Binding-site contacts:
Ligand atom C4 contacts residue HIS276 of chain 1.A at 3.5 Å.
Ligand atom O contacts residue THR288 of chain 1.A at 3.0 Å.
Ligand atom O contacts residue FAD1 of chain 1.J at 3.7 Å.
Ligand atom O8 contacts residue ARG320 of chain 1.A at 3.5 Å (salt-bridge).
Ligand atom C4 contacts residue ARG320 of chain 1.A at 3.6 Å.
Ligand atom C contacts residue GLU289 of chain 1.A at 3.6 Å.
Ligand atom C contacts residue THR288 of chain 1.A at 3.7 Å.
Ligand atom OXT contacts residue GLU289 of chain 1.A at 2.6 Å (salt-bridge).
Ligand atom C4 contacts residue HIS387 of chain 1.A at 4.0 Å.
Ligand atom OXT contacts residue ARG320 of chain 1.A at 3.4 Å (salt-bridge).
Ligand atom C contacts residue HIS276 of chain 1.A at 3.6 Å.
Ligand atom OXT contacts residue PHE153 of chain 1.A at 3.9 Å.
Ligand atom O8 contacts residue ARG432 of chain 1.A at 2.9 Å (salt-bridge).
Ligand atom C6 contacts residue ALA435 of chain 1.A at 4.3 Å (hydrophobic).
Ligand atom O7 contacts residue ALA435 of chain 1.A at 3.1 Å (h-bond).
Ligand atom C contacts residue PHE153 of chain 1.A at 4.1 Å (hydrophobic).
Ligand atom O contacts residue GLU289 of chain 1.A at 4.0 Å.
Ligand atom C contacts residue LEU286 of chain 1.A at 3.9 Å (hydrophobic).
Ligand atom O7 contacts residue ARG432 of chain 1.A at 2.3 Å (salt-bridge).
Ligand atom C contacts residue ARG320 of chain 1.A at 4.0 Å.
Ligand atom O7 contacts residue FAD1 of chain 1.J at 3.2 Å (h-bond).
Ligand atom C5 contacts residue PHE153 of chain 1.A at 4.1 Å (hydrophobic).
Ligand atom O7 contacts residue ARG320 of chain 1.A at 2.7 Å (salt-bridge).
Ligand atom C4 contacts residue LEU286 of chain 1.A at 3.7 Å (hydrophobic).
Ligand atom C5 contacts residue FAD1 of chain 1.J at 3.4 Å.
Ligand atom C6 contacts residue ARG320 of chain 1.A at 2.8 Å.
Ligand atom C6 contacts residue HIS387 of chain 1.A at 3.6 Å.
Ligand atom C6 contacts residue ARG432 of chain 1.A at 3.2 Å.
Ligand atom O contacts residue LEU286 of chain 1.A at 3.9 Å.
Ligand atom C4 contacts residue FAD1 of chain 1.J at 3.5 Å.
Ligand atom C contacts residue FAD1 of chain 1.J at 4.2 Å.
Ligand atom O8 contacts residue FAD1 of chain 1.J at 3.1 Å (h-bond).
Ligand atom O8 contacts residue HIS387 of chain 1.A at 2.5 Å (h-bond).
Ligand atom OXT contacts residue THR288 of chain 1.A at 3.4 Å.
Ligand atom OXT contacts residue HIS276 of chain 1.A at 3.1 Å (h-bond).
Ligand atom C6 contacts residue FAD1 of chain 1.J at 3.0 Å.
Ligand atom O contacts residue GLY85 of chain 1.A at 3.3 Å (h-bond).
Ligand atom O7 contacts residue GLY434 of chain 1.A at 4.0 Å.
Ligand atom C5 contacts residue ARG320 of chain 1.A at 3.0 Å.
Ligand atom O contacts residue GLN84 of chain 1.A at 3.8 Å.

A small-molecule ligand and the protein it binds are described below.
Small molecule (SMILES): O=C(O)/C=C/C(=O)O

Sequence of chain 1.A:
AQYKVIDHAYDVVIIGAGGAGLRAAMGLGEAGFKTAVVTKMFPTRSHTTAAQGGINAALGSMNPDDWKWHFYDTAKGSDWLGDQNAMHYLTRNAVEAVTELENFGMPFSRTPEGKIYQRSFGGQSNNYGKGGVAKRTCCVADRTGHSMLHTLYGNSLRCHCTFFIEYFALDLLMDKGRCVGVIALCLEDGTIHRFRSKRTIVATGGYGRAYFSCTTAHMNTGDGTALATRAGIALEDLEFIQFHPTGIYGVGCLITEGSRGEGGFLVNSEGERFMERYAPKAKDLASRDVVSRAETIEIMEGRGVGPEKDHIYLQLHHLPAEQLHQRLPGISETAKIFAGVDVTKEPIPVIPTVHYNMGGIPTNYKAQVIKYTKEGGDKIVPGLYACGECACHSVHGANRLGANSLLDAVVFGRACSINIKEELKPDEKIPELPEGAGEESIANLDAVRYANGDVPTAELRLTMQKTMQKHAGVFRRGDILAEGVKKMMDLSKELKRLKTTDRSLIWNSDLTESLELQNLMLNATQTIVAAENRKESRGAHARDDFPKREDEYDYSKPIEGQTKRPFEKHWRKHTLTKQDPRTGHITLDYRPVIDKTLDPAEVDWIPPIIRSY